Binding-site contacts:
Ligand atom O6 contacts residue PHE718 of chain 1.C at 4.5 Å.
Ligand atom O7 contacts residue ASN717 of chain 1.C at 3.2 Å (h-bond).
Ligand atom C7 contacts residue ASN717 of chain 1.C at 3.2 Å.
Ligand atom C3 contacts residue LEU922 of chain 1.C at 3.6 Å (hydrophobic).
Ligand atom C8 contacts residue GLN926 of chain 1.C at 3.6 Å.
Ligand atom O4 contacts residue LEU922 of chain 1.C at 3.2 Å.
Ligand atom C1 contacts residue ASN717 of chain 1.C at 1.4 Å.
Ligand atom O5 contacts residue GLN926 of chain 1.C at 4.0 Å.
Ligand atom C2 contacts residue ASN717 of chain 1.C at 2.5 Å.
Ligand atom C8 contacts residue ASN925 of chain 1.C at 3.5 Å.
Ligand atom C5 contacts residue LEU922 of chain 1.C at 3.8 Å (hydrophobic).
Ligand atom C1 contacts residue LEU922 of chain 1.C at 4.0 Å (hydrophobic).
Ligand atom C4 contacts residue LEU922 of chain 1.C at 4.0 Å (hydrophobic).
Ligand atom O5 contacts residue LEU922 of chain 1.C at 4.3 Å.
Ligand atom C5 contacts residue ASN717 of chain 1.C at 3.7 Å.
Ligand atom C7 contacts residue GLN1071 of chain 1.C at 4.4 Å.
Ligand atom C8 contacts residue LEU922 of chain 1.C at 3.0 Å (hydrophobic).
Ligand atom C5 contacts residue GLN926 of chain 1.C at 3.6 Å.
Ligand atom C2 contacts residue LEU922 of chain 1.C at 4.3 Å (hydrophobic).
Ligand atom C8 contacts residue ASN717 of chain 1.C at 4.4 Å.
Ligand atom O7 contacts residue GLN1071 of chain 1.C at 3.5 Å (h-bond).
Ligand atom O6 contacts residue GLN926 of chain 1.C at 2.8 Å (h-bond).
Ligand atom N2 contacts residue ASN717 of chain 1.C at 2.9 Å (h-bond).
Ligand atom O7 contacts residue ASN925 of chain 1.C at 3.9 Å.
Ligand atom C4 contacts residue ASN717 of chain 1.C at 4.2 Å.
Ligand atom N2 contacts residue LEU922 of chain 1.C at 3.8 Å.
Ligand atom O5 contacts residue ASN717 of chain 1.C at 2.4 Å (h-bond).
Ligand atom O7 contacts residue LEU922 of chain 1.C at 2.8 Å.
Ligand atom C7 contacts residue ASN925 of chain 1.C at 4.2 Å.
Ligand atom C3 contacts residue ASN717 of chain 1.C at 3.8 Å.
Ligand atom C6 contacts residue LEU922 of chain 1.C at 4.4 Å (hydrophobic).
Ligand atom C7 contacts residue LEU922 of chain 1.C at 2.9 Å (hydrophobic).
Ligand atom C6 contacts residue GLN926 of chain 1.C at 3.6 Å.

Sequence of chain 1.C:
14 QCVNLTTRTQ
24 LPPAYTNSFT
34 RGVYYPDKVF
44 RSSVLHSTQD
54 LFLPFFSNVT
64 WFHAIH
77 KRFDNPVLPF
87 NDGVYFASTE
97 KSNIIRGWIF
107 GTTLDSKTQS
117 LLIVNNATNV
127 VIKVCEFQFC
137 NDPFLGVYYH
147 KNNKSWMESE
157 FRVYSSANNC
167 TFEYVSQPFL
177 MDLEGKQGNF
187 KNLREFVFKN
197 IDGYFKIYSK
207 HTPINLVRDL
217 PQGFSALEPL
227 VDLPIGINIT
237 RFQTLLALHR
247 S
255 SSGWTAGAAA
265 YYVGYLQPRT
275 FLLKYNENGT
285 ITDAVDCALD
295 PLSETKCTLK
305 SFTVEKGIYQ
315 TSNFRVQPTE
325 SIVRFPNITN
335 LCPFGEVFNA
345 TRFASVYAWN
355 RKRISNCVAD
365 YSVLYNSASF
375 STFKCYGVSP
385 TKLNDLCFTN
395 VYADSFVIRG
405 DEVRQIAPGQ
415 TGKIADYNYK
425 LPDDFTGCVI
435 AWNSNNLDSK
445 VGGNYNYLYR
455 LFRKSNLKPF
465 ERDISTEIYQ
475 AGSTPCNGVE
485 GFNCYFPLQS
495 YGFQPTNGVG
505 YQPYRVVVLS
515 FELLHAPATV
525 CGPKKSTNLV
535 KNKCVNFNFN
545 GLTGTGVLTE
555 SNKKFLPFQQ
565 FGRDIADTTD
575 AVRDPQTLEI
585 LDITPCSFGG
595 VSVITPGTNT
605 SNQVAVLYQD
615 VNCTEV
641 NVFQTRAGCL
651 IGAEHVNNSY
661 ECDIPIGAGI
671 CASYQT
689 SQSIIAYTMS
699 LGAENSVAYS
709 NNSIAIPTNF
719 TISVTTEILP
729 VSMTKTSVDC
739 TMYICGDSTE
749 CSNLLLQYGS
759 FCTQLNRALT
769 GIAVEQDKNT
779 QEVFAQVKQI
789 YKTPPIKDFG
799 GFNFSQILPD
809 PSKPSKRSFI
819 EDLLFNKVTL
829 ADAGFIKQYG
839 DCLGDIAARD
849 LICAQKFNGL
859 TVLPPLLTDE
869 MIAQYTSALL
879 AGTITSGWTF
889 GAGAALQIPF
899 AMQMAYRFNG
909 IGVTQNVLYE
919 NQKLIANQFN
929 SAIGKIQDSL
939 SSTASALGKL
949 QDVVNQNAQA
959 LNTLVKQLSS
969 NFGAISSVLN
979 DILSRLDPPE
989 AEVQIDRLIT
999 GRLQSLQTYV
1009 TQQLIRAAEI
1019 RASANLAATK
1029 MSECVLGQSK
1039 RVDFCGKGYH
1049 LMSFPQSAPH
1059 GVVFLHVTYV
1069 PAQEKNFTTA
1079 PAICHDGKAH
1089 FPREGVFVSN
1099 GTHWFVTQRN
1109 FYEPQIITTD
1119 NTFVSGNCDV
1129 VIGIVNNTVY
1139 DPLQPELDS

A small-molecule ligand and the protein it binds are described below.
Small molecule (SMILES): CC(=O)N[C@H]1[C@H](O[C@H]2[C@H](O)[C@@H](NC(C)=O)CO[C@@H]2CO)O[C@H](CO)[C@@H](O)[C@@H]1O